Binding-site contacts:
Ligand atom C63 contacts residue ASP48 of chain 1.C at 3.7 Å.
Ligand atom N21 contacts residue ASP244 of chain 1.C at 2.5 Å (salt-bridge).
Ligand atom C30 contacts residue TYR87 of chain 1.C at 3.7 Å (hydrophobic).
Ligand atom N3 contacts residue THR88 of chain 1.C at 2.9 Å (h-bond).
Ligand atom O42 contacts residue GLY27 of chain 1.C at 3.8 Å.
Ligand atom C18 contacts residue GLY50 of chain 1.C at 3.4 Å.
Ligand atom N32 contacts residue GLY246 of chain 1.C at 2.9 Å (h-bond).
Ligand atom C30 contacts residue GLY246 of chain 1.C at 3.6 Å.
Ligand atom C26 contacts residue ASP48 of chain 1.C at 3.6 Å.
Ligand atom C66 contacts residue TYR87 of chain 1.C at 3.6 Å (hydrophobic).
Ligand atom C71 contacts residue GLN89 of chain 1.C at 3.6 Å.
Ligand atom C5 contacts residue GLY50 of chain 1.C at 3.0 Å.
Ligand atom C5 contacts residue TYR214 of chain 1.C at 3.5 Å (hydrophobic).
Ligand atom O79 contacts residue TYR87 of chain 1.C at 3.6 Å.
Ligand atom O70 contacts residue THR247 of chain 1.C at 3.4 Å.
Ligand atom C8 contacts residue PRO86 of chain 1.C at 3.7 Å (hydrophobic).
Ligand atom O28 contacts residue GLY50 of chain 1.C at 3.4 Å (h-bond).
Ligand atom N1 contacts residue THR88 of chain 1.C at 3.6 Å (h-bond).
Ligand atom C39 contacts residue THR248 of chain 1.C at 3.8 Å.
Ligand atom O28 contacts residue ASP48 of chain 1.C at 2.5 Å (salt-bridge).
Ligand atom O79 contacts residue THR88 of chain 1.C at 3.2 Å (h-bond).
Ligand atom O28 contacts residue TYR87 of chain 1.C at 3.4 Å.
Ligand atom O70 contacts residue THR248 of chain 1.C at 3.0 Å (h-bond).
Ligand atom C66 contacts residue GLN89 of chain 1.C at 3.6 Å.
Ligand atom N21 contacts residue GLY50 of chain 1.C at 3.1 Å (h-bond).
Ligand atom C49 contacts residue LEU46 of chain 1.C at 3.6 Å (hydrophobic).
Ligand atom C35 contacts residue THR247 of chain 1.C at 3.7 Å.
Ligand atom C23 contacts residue ASP244 of chain 1.C at 3.4 Å.
Ligand atom C23 contacts residue THR247 of chain 1.C at 3.8 Å.
Ligand atom O79 contacts residue GLN89 of chain 1.C at 3.4 Å (h-bond).
Ligand atom C18 contacts residue ASP244 of chain 1.C at 3.3 Å.
Ligand atom O28 contacts residue SER51 of chain 1.C at 3.6 Å.
Ligand atom C63 contacts residue GLY246 of chain 1.C at 3.6 Å.
Ligand atom O42 contacts residue THR248 of chain 1.C at 3.1 Å (h-bond).
Ligand atom N32 contacts residue THR247 of chain 1.C at 3.7 Å.
Ligand atom C14 contacts residue ILE142 of chain 1.C at 3.3 Å (hydrophobic).
Ligand atom C4 contacts residue GLY50 of chain 1.C at 3.5 Å.
Ligand atom C63 contacts residue TYR87 of chain 1.C at 3.8 Å (hydrophobic).
Ligand atom C46 contacts residue GLN28 of chain 1.C at 3.8 Å.
Ligand atom C26 contacts residue ASP244 of chain 1.C at 3.7 Å.

Sequence of chain 1.C:
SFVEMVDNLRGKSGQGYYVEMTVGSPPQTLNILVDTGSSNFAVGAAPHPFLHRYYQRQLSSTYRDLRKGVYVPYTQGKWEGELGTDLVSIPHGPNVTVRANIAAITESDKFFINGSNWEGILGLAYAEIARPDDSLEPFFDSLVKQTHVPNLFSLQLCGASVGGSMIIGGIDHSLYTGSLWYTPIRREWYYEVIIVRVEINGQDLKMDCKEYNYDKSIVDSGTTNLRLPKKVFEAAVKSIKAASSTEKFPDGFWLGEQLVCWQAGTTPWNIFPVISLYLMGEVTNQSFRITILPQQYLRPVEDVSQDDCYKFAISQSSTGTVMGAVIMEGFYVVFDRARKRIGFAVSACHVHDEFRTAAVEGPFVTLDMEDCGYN

The small molecule below binds the protein below.
Small molecule (SMILES): CCCc1cc(CNC[C@@H](O)[C@@H]2C[C@H](C)CCCCCCOCC(=O)N(C)[C@@H](C)C(=O)N2)n[nH]1